Binding-site contacts:
Ligand atom C2 contacts residue THR1119 of chain 1.B at 4.1 Å.
Ligand atom C3 contacts residue THR1119 of chain 1.B at 4.2 Å.
Ligand atom C4 contacts residue ASN1117 of chain 1.B at 4.2 Å.
Ligand atom C6 contacts residue PHE1122 of chain 1.B at 3.8 Å (hydrophobic).
Ligand atom C7 contacts residue THR1119 of chain 1.B at 4.4 Å.
Ligand atom C4 contacts residue HIS1120 of chain 1.B at 4.3 Å.
Ligand atom O5 contacts residue ASN1117 of chain 1.B at 2.4 Å (h-bond).
Ligand atom O6 contacts residue PHE1122 of chain 1.B at 4.2 Å.
Ligand atom C1 contacts residue ASN1117 of chain 1.B at 1.4 Å.
Ligand atom O5 contacts residue PHE1122 of chain 1.B at 4.0 Å.
Ligand atom O7 contacts residue HIS1120 of chain 1.B at 4.3 Å.
Ligand atom C5 contacts residue PHE1122 of chain 1.B at 4.3 Å (hydrophobic).
Ligand atom C7 contacts residue ASN1117 of chain 1.B at 3.3 Å.
Ligand atom C3 contacts residue HIS1120 of chain 1.B at 3.9 Å.
Ligand atom C1 contacts residue HIS1120 of chain 1.B at 4.0 Å.
Ligand atom O4 contacts residue HIS1120 of chain 1.B at 4.2 Å.
Ligand atom C5 contacts residue HIS1120 of chain 1.B at 3.8 Å.
Ligand atom O7 contacts residue ASN1117 of chain 1.B at 3.3 Å (h-bond).
Ligand atom C1 contacts residue THR1119 of chain 1.B at 4.1 Å.
Ligand atom N2 contacts residue ASN1117 of chain 1.B at 2.9 Å (h-bond).
Ligand atom C2 contacts residue ASN1117 of chain 1.B at 2.4 Å.
Ligand atom C8 contacts residue ASN1117 of chain 1.B at 3.7 Å.
Ligand atom O5 contacts residue HIS1120 of chain 1.B at 4.3 Å.
Ligand atom C3 contacts residue ASN1117 of chain 1.B at 3.8 Å.
Ligand atom N2 contacts residue THR1119 of chain 1.B at 3.5 Å (h-bond).
Ligand atom C2 contacts residue HIS1120 of chain 1.B at 4.4 Å.
Ligand atom C5 contacts residue ASN1117 of chain 1.B at 3.7 Å.
Ligand atom C8 contacts residue THR1119 of chain 1.B at 4.4 Å.

The small molecule below binds the protein below.
Small molecule (SMILES): CC(=O)N[C@H]1[C@H](O[C@H]2[C@H](O)[C@@H](NC(C)=O)CO[C@@H]2CO)O[C@H](CO)[C@@H](O)[C@@H]1O

Sequence of chain 1.B:
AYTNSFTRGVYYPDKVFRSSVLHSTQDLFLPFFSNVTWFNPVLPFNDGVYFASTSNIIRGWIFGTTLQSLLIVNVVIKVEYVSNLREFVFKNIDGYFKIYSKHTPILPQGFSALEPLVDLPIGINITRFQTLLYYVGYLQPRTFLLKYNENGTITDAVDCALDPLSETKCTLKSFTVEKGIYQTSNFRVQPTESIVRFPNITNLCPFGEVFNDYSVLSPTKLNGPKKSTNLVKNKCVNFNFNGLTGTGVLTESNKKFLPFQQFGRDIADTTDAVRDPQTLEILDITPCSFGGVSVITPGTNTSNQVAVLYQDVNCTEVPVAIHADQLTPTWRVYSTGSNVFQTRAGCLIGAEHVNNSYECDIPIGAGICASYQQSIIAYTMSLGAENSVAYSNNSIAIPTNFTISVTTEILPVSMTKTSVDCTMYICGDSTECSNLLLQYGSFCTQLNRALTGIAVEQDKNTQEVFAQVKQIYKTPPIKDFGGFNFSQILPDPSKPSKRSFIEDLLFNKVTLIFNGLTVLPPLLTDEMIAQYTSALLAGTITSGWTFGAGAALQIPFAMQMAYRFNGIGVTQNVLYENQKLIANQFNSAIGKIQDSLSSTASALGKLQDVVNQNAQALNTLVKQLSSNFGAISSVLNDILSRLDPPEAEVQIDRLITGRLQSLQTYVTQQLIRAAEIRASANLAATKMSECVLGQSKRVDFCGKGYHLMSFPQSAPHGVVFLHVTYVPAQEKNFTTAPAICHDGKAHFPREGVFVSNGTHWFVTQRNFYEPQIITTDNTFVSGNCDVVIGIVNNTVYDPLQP